Sequence of chain 1.A:
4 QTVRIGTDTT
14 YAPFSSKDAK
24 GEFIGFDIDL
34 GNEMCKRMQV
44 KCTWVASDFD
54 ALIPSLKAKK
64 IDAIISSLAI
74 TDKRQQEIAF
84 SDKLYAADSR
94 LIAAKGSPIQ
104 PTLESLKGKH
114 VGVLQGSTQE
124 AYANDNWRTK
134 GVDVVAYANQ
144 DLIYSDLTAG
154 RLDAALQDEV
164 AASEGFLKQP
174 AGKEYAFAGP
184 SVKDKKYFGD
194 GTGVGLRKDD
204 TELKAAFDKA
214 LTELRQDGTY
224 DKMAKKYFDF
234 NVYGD

Binding-site contacts:
Ligand atom CZ contacts residue ASP11 of chain 1.A at 3.6 Å.
Ligand atom OXT contacts residue THR121 of chain 1.A at 2.9 Å (h-bond).
Ligand atom CB contacts residue TYR14 of chain 1.A at 3.6 Å (hydrophobic).
Ligand atom NH2 contacts residue ASP11 of chain 1.A at 3.1 Å (salt-bridge).
Ligand atom NH2 contacts residue SER69 of chain 1.A at 2.9 Å (h-bond).
Ligand atom CG contacts residue PHE52 of chain 1.A at 3.7 Å (hydrophobic).
Ligand atom CZ contacts residue SER69 of chain 1.A at 3.5 Å.
Ligand atom N contacts residue ASP161 of chain 1.A at 2.9 Å (salt-bridge).
Ligand atom N contacts residue SER70 of chain 1.A at 3.0 Å (h-bond).
Ligand atom C contacts residue THR121 of chain 1.A at 3.6 Å.
Ligand atom CZ contacts residue TYR14 of chain 1.A at 3.4 Å (hydrophobic).
Ligand atom NH1 contacts residue PHE52 of chain 1.A at 3.8 Å.
Ligand atom OXT contacts residue ARG77 of chain 1.A at 2.9 Å (salt-bridge).
Ligand atom NE contacts residue SER69 of chain 1.A at 2.9 Å (h-bond).
Ligand atom O contacts residue ARG77 of chain 1.A at 2.8 Å (salt-bridge).
Ligand atom O contacts residue SER70 of chain 1.A at 3.3 Å (h-bond).
Ligand atom CA contacts residue GLN122 of chain 1.A at 3.6 Å.
Ligand atom NH1 contacts residue LEU117 of chain 1.A at 3.5 Å.
Ligand atom CB contacts residue GLN122 of chain 1.A at 3.6 Å.
Ligand atom CA contacts residue SER70 of chain 1.A at 3.8 Å.
Ligand atom CA contacts residue ASP161 of chain 1.A at 3.6 Å.
Ligand atom CD contacts residue LEU117 of chain 1.A at 3.7 Å (hydrophobic).
Ligand atom CG contacts residue SER70 of chain 1.A at 3.3 Å.
Ligand atom CA contacts residue THR121 of chain 1.A at 3.6 Å.
Ligand atom CG contacts residue TYR14 of chain 1.A at 3.8 Å (hydrophobic).
Ligand atom CD contacts residue PHE52 of chain 1.A at 3.5 Å (hydrophobic).
Ligand atom CB contacts residue ASP161 of chain 1.A at 3.8 Å.
Ligand atom NH2 contacts residue TYR14 of chain 1.A at 3.4 Å.
Ligand atom OXT contacts residue PHE52 of chain 1.A at 3.5 Å.
Ligand atom O contacts residue PHE52 of chain 1.A at 3.8 Å.
Ligand atom NE contacts residue TYR14 of chain 1.A at 3.5 Å.
Ligand atom NE contacts residue PHE52 of chain 1.A at 3.5 Å.
Ligand atom NH1 contacts residue TYR14 of chain 1.A at 3.5 Å.
Ligand atom CD contacts residue TYR14 of chain 1.A at 3.6 Å (hydrophobic).
Ligand atom C contacts residue ARG77 of chain 1.A at 3.6 Å.
Ligand atom NH1 contacts residue ASP11 of chain 1.A at 2.8 Å (salt-bridge).
Ligand atom C contacts residue PHE52 of chain 1.A at 3.7 Å (hydrophobic).
Ligand atom CZ contacts residue PHE52 of chain 1.A at 3.6 Å (hydrophobic).
Ligand atom OXT contacts residue SER120 of chain 1.A at 3.3 Å.
Ligand atom O contacts residue ALA72 of chain 1.A at 2.9 Å (h-bond).

The protein below binds the small molecule below.
Small molecule (SMILES): NC(=[NH2+])NCCC[C@H](N)C(=O)O